Sequence of chain 1.J:
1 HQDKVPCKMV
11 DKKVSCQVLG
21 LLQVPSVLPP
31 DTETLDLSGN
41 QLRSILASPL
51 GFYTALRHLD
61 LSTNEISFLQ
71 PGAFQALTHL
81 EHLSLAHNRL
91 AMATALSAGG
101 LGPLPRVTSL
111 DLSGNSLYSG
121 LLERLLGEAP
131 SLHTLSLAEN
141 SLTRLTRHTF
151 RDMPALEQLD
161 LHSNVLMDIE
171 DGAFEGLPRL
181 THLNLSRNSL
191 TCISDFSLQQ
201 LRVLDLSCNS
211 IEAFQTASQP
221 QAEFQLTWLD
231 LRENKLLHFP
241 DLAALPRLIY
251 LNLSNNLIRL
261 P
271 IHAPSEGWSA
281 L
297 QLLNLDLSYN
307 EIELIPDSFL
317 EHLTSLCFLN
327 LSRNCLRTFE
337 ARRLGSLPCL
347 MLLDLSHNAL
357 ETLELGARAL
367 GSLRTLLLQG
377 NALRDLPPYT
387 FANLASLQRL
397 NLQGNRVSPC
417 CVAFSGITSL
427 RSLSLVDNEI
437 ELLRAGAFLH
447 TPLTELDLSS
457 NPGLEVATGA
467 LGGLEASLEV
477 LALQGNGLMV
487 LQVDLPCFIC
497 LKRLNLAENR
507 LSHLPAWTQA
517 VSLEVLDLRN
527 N

Binding-site contacts:
Ligand atom N2 contacts residue SER304 of chain 1.J at 3.8 Å.
Ligand atom C3 contacts residue ASN326 of chain 1.J at 3.8 Å.
Ligand atom C1 contacts residue ASP302 of chain 1.J at 3.4 Å.
Ligand atom C7 contacts residue SER304 of chain 1.J at 3.9 Å.
Ligand atom C1 contacts residue ASN326 of chain 1.J at 1.4 Å.
Ligand atom C8 contacts residue NAG1 of chain 1.T at 3.3 Å.
Ligand atom O7 contacts residue NAG1 of chain 1.T at 3.7 Å.
Ligand atom N2 contacts residue ASN326 of chain 1.J at 2.9 Å (h-bond).
Ligand atom C8 contacts residue PHE324 of chain 1.J at 3.6 Å (hydrophobic).
Ligand atom O3 contacts residue NAG1 of chain 1.T at 2.4 Å (h-bond).
Ligand atom O7 contacts residue ASN326 of chain 1.J at 3.9 Å.
Ligand atom O7 contacts residue ASN300 of chain 1.J at 2.9 Å (h-bond).
Ligand atom O4 contacts residue NAG1 of chain 1.T at 3.5 Å.
Ligand atom C7 contacts residue NAG2 of chain 1.T at 3.7 Å.
Ligand atom C8 contacts residue TYR305 of chain 1.J at 4.0 Å (hydrophobic).
Ligand atom O5 contacts residue ASN326 of chain 1.J at 2.4 Å (h-bond).
Ligand atom C2 contacts residue ASN326 of chain 1.J at 2.4 Å.
Ligand atom C7 contacts residue ASP302 of chain 1.J at 4.0 Å.
Ligand atom O5 contacts residue NAG1 of chain 1.T at 3.7 Å.
Ligand atom C7 contacts residue ASN326 of chain 1.J at 3.6 Å.
Ligand atom C8 contacts residue ASN300 of chain 1.J at 3.2 Å.
Ligand atom N2 contacts residue NAG1 of chain 1.T at 3.7 Å.
Ligand atom O6 contacts residue NAG1 of chain 1.T at 3.8 Å.
Ligand atom C5 contacts residue ASN326 of chain 1.J at 3.7 Å.
Ligand atom C8 contacts residue SER304 of chain 1.J at 3.2 Å.
Ligand atom N2 contacts residue ASP302 of chain 1.J at 2.9 Å (salt-bridge).
Ligand atom C8 contacts residue SER254 of chain 1.J at 4.0 Å.
Ligand atom C3 contacts residue ASP302 of chain 1.J at 3.5 Å.
Ligand atom O3 contacts residue NAG2 of chain 1.T at 3.2 Å (h-bond).
Ligand atom C7 contacts residue NAG1 of chain 1.T at 3.8 Å.
Ligand atom O6 contacts residue PHE324 of chain 1.J at 3.6 Å.
Ligand atom O6 contacts residue LEU348 of chain 1.J at 3.3 Å.
Ligand atom C6 contacts residue NAG2 of chain 1.T at 3.8 Å.
Ligand atom C3 contacts residue NAG1 of chain 1.T at 3.3 Å.
Ligand atom O7 contacts residue NAG2 of chain 1.T at 2.9 Å (h-bond).
Ligand atom C2 contacts residue NAG2 of chain 1.T at 4.2 Å.
Ligand atom C7 contacts residue ASN300 of chain 1.J at 3.3 Å.
Ligand atom C6 contacts residue LEU348 of chain 1.J at 4.0 Å (hydrophobic).
Ligand atom C8 contacts residue NAG2 of chain 1.T at 4.0 Å.
Ligand atom C2 contacts residue ASP302 of chain 1.J at 3.4 Å.

A small-molecule ligand and the protein it binds are described below.
Small molecule (SMILES): CC(=O)N[C@H]1[C@H](O[C@H]2[C@H](O)[C@@H](NC(C)=O)CO[C@@H]2CO)O[C@H](CO)[C@@H](O[C@@H]2O[C@H](CO[C@H]3O[C@H](CO)[C@@H](O)[C@H](O)[C@@H]3O)[C@@H](O)[C@H](O)[C@@H]2O)[C@@H]1O